Sequence of chain 48.D:
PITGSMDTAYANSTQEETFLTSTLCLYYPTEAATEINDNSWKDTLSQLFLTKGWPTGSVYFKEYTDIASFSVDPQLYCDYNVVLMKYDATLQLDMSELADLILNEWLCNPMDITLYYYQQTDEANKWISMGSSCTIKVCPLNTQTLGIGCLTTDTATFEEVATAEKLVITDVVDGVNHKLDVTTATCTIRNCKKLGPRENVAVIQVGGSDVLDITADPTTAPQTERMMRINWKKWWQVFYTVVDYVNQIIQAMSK

Binding-site contacts:
Ligand atom C5 contacts residue ASN12 of chain 48.D at 4.1 Å.
Ligand atom C7 contacts residue ASN12 of chain 48.D at 3.9 Å.
Ligand atom C2 contacts residue ASN12 of chain 48.D at 3.3 Å.
Ligand atom N2 contacts residue ASN12 of chain 48.D at 3.8 Å.
Ligand atom C1 contacts residue ASN12 of chain 48.D at 2.2 Å.
Ligand atom O7 contacts residue ASN12 of chain 48.D at 3.6 Å.
Ligand atom O5 contacts residue ASN12 of chain 48.D at 2.7 Å (h-bond).

The protein below binds the small molecule below.
Small molecule (SMILES): CC(=O)N[C@H]1[C@H](O[C@H]2[C@H](O)[C@@H](NC(C)=O)CO[C@@H]2CO)O[C@H](CO)[C@@H](O)[C@@H]1O